Binding-site contacts:
Ligand atom C8 contacts residue VAL410 of chain 1.D at 4.2 Å (hydrophobic).
Ligand atom C4 contacts residue ASN271 of chain 1.D at 4.2 Å.
Ligand atom C7 contacts residue ASN271 of chain 1.D at 4.0 Å.
Ligand atom C3 contacts residue ASN271 of chain 1.D at 3.8 Å.
Ligand atom C5 contacts residue ILE292 of chain 1.D at 4.2 Å (hydrophobic).
Ligand atom O5 contacts residue ASN271 of chain 1.D at 2.4 Å (h-bond).
Ligand atom C6 contacts residue ILE292 of chain 1.D at 3.6 Å (hydrophobic).
Ligand atom O6 contacts residue ILE292 of chain 1.D at 3.4 Å.
Ligand atom O5 contacts residue ILE292 of chain 1.D at 3.7 Å.
Ligand atom C2 contacts residue ASN271 of chain 1.D at 2.5 Å.
Ligand atom C8 contacts residue GLY409 of chain 1.D at 4.3 Å.
Ligand atom C1 contacts residue ASN271 of chain 1.D at 1.4 Å.
Ligand atom N2 contacts residue ASN271 of chain 1.D at 2.9 Å (h-bond).
Ligand atom C5 contacts residue ASN271 of chain 1.D at 3.7 Å.
Ligand atom N2 contacts residue GLY409 of chain 1.D at 4.3 Å.

Sequence of chain 1.D:
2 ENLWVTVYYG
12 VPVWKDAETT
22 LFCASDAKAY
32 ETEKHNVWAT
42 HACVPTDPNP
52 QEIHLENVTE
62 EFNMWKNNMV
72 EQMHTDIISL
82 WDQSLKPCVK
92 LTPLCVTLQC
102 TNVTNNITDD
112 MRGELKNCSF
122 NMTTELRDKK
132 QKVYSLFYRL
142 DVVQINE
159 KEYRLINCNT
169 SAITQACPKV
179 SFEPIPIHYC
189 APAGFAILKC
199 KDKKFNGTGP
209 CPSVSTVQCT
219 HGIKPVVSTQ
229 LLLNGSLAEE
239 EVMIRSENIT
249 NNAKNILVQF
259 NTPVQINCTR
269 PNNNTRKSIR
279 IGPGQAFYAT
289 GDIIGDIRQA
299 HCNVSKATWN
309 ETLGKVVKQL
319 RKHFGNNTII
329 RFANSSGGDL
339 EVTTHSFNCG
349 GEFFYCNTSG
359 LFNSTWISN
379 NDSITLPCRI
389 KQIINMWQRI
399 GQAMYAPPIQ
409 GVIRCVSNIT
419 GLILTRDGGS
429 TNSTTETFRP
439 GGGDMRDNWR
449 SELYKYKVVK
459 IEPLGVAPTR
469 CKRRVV

This protein binds this small molecule.
Small molecule (SMILES): CC(=O)N[C@H]1[C@H](O[C@H]2[C@H](O)[C@@H](NC(C)=O)CO[C@@H]2CO)O[C@H](CO)[C@@H](O)[C@@H]1O